The small molecule below binds the protein below.
Small molecule (SMILES): C=CC1=C(C)C2=N3->[Ni]45<-N6=C(C=c7c(C)c(C=C)c(n74)=C2)C(C)=C(CCC(=O)O)C6=Cc2c(CCC(=O)O)c(C)c(n25)C=C13

Binding-site contacts:
Ligand atom ND contacts residue HIS63 of chain 1.L at 3.7 Å.
Ligand atom NA contacts residue HIS92 of chain 1.L at 2.9 Å (h-bond).
Ligand atom CHC contacts residue LEU106 of chain 1.L at 3.6 Å (hydrophobic).
Ligand atom CBD contacts residue HIS63 of chain 1.L at 3.3 Å.
Ligand atom CMD contacts residue PHE42 of chain 1.L at 3.5 Å (hydrophobic).
Ligand atom CHA contacts residue HIS63 of chain 1.L at 3.2 Å.
Ligand atom CAC contacts residue VAL98 of chain 1.L at 3.4 Å (hydrophobic).
Ligand atom C1A contacts residue HIS92 of chain 1.L at 3.7 Å.
Ligand atom C4D contacts residue LEU96 of chain 1.L at 3.7 Å (hydrophobic).
Ligand atom CHB contacts residue HIS92 of chain 1.L at 3.7 Å.
Ligand atom NC contacts residue HIS92 of chain 1.L at 3.2 Å (h-bond).
Ligand atom CAD contacts residue LEU96 of chain 1.L at 3.5 Å (hydrophobic).
Ligand atom NI contacts residue HIS92 of chain 1.L at 2.0 Å.
Ligand atom C3D contacts residue LEU96 of chain 1.L at 3.6 Å (hydrophobic).
Ligand atom CMC contacts residue PHE103 of chain 1.L at 3.5 Å (hydrophobic).
Ligand atom CMA contacts residue LEU88 of chain 1.L at 3.6 Å (hydrophobic).
Ligand atom CBC contacts residue PHE41 of chain 1.L at 3.7 Å (hydrophobic).
Ligand atom CMD contacts residue PHE41 of chain 1.L at 3.7 Å (hydrophobic).
Ligand atom NB contacts residue HIS92 of chain 1.L at 3.0 Å (h-bond).
Ligand atom CMA contacts residue LYS66 of chain 1.L at 3.6 Å.
Ligand atom CMB contacts residue ALA70 of chain 1.L at 3.6 Å (hydrophobic).
Ligand atom CBB contacts residue PHE103 of chain 1.L at 3.6 Å (hydrophobic).
Ligand atom C3B contacts residue LEU141 of chain 1.L at 3.5 Å (hydrophobic).
Ligand atom CHD contacts residue VAL98 of chain 1.L at 3.7 Å (hydrophobic).
Ligand atom CHD contacts residue PHE42 of chain 1.L at 3.5 Å (hydrophobic).
Ligand atom C4A contacts residue HIS92 of chain 1.L at 3.5 Å.
Ligand atom C3D contacts residue HIS63 of chain 1.L at 3.4 Å.
Ligand atom O2D contacts residue PHE45 of chain 1.L at 3.3 Å.
Ligand atom C2C contacts residue PHE103 of chain 1.L at 3.7 Å (hydrophobic).
Ligand atom C4D contacts residue HIS63 of chain 1.L at 3.2 Å.
Ligand atom CMC contacts residue ASN102 of chain 1.L at 3.3 Å.
Ligand atom C1C contacts residue PHE103 of chain 1.L at 3.6 Å (hydrophobic).
Ligand atom C1B contacts residue HIS92 of chain 1.L at 3.6 Å.
Ligand atom CAB contacts residue PHE71 of chain 1.L at 3.5 Å (hydrophobic).
Ligand atom C3C contacts residue VAL98 of chain 1.L at 3.5 Å (hydrophobic).
Ligand atom ND contacts residue HIS92 of chain 1.L at 2.9 Å (h-bond).
Ligand atom CBB contacts residue LEU141 of chain 1.L at 3.6 Å (hydrophobic).
Ligand atom CBA contacts residue LEU91 of chain 1.L at 3.6 Å (hydrophobic).
Ligand atom CHC contacts residue PHE103 of chain 1.L at 3.3 Å (hydrophobic).
Ligand atom C4D contacts residue HIS92 of chain 1.L at 3.7 Å.

Sequence of chain 1.L:
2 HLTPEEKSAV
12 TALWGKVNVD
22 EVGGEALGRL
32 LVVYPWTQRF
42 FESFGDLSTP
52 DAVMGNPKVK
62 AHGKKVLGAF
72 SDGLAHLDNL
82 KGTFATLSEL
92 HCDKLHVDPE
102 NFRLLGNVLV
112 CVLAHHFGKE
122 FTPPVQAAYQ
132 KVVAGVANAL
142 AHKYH